Sequence of chain 1.H:
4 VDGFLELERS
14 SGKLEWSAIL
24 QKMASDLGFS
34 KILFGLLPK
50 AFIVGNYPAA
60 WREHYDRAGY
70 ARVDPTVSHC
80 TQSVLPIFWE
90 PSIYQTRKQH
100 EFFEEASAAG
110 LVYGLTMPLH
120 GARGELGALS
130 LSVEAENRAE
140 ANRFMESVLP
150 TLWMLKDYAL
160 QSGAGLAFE

A protein and the small-molecule ligand that binds it are described below.
Small molecule (SMILES): N[C@@H](Cc1c[nH]c[nH+]1)C(=O)O

Binding-site contacts:
Ligand atom NE2 contacts residue GLU168 of chain 1.H at 4.2 Å.
Ligand atom CA contacts residue GLU168 of chain 1.H at 3.7 Å.
Ligand atom NE2 contacts residue ALA166 of chain 1.H at 4.2 Å.
Ligand atom CD2 contacts residue GLU168 of chain 1.H at 3.9 Å.
Ligand atom CE1 contacts residue PHE167 of chain 1.H at 4.3 Å (hydrophobic).
Ligand atom CE1 contacts residue ALA166 of chain 1.H at 3.3 Å (hydrophobic).
Ligand atom CG contacts residue GLU168 of chain 1.H at 4.3 Å.
Ligand atom ND1 contacts residue ALA166 of chain 1.H at 3.8 Å.
Ligand atom C contacts residue GLU168 of chain 1.H at 4.3 Å.
Ligand atom O contacts residue GLU168 of chain 1.H at 4.5 Å.
Ligand atom N contacts residue GLU168 of chain 1.H at 2.2 Å (salt-bridge).
Ligand atom CB contacts residue GLU168 of chain 1.H at 4.4 Å.
Ligand atom NE2 contacts residue PHE167 of chain 1.H at 3.9 Å.
Ligand atom ND1 contacts residue LEU165 of chain 1.H at 4.2 Å.